The small molecule below binds the protein below.
Small molecule (SMILES): CC(=O)N[C@H]1[C@H](O[C@H]2[C@H](O)[C@@H](NC(C)=O)CO[C@@H]2CO)O[C@H](CO)[C@@H](O)[C@@H]1O

Sequence of chain 32.F:
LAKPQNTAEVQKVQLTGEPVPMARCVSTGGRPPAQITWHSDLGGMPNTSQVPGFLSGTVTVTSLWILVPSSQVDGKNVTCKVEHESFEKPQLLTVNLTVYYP

Binding-site contacts:
Ligand atom C2 contacts residue ASN77 of chain 32.F at 2.3 Å.
Ligand atom C5 contacts residue ASN77 of chain 32.F at 3.7 Å.
Ligand atom C3 contacts residue ASN77 of chain 32.F at 3.7 Å.
Ligand atom O5 contacts residue ASN77 of chain 32.F at 2.4 Å (h-bond).
Ligand atom O5 contacts residue THR94 of chain 32.F at 3.8 Å.
Ligand atom C6 contacts residue THR94 of chain 32.F at 4.0 Å.
Ligand atom C4 contacts residue ASN77 of chain 32.F at 4.2 Å.
Ligand atom C2 contacts residue NAG1 of chain 32.L at 4.3 Å.
Ligand atom C1 contacts residue ASN77 of chain 32.F at 1.5 Å.
Ligand atom C1 contacts residue NAG1 of chain 32.L at 3.4 Å.
Ligand atom C5 contacts residue NAG1 of chain 32.L at 4.5 Å.
Ligand atom C7 contacts residue ASN77 of chain 32.F at 2.7 Å.
Ligand atom O5 contacts residue NAG1 of chain 32.L at 4.2 Å.
Ligand atom N2 contacts residue ASN77 of chain 32.F at 2.8 Å (h-bond).
Ligand atom O7 contacts residue ASN77 of chain 32.F at 2.3 Å (h-bond).
Ligand atom N2 contacts residue NAG1 of chain 32.L at 4.2 Å.
Ligand atom C8 contacts residue NAG1 of chain 32.L at 4.3 Å.
Ligand atom C8 contacts residue ASN77 of chain 32.F at 4.1 Å.
Ligand atom C7 contacts residue NAG1 of chain 32.L at 4.3 Å.
Ligand atom O6 contacts residue THR94 of chain 32.F at 4.0 Å.